Sequence of chain 1.B:
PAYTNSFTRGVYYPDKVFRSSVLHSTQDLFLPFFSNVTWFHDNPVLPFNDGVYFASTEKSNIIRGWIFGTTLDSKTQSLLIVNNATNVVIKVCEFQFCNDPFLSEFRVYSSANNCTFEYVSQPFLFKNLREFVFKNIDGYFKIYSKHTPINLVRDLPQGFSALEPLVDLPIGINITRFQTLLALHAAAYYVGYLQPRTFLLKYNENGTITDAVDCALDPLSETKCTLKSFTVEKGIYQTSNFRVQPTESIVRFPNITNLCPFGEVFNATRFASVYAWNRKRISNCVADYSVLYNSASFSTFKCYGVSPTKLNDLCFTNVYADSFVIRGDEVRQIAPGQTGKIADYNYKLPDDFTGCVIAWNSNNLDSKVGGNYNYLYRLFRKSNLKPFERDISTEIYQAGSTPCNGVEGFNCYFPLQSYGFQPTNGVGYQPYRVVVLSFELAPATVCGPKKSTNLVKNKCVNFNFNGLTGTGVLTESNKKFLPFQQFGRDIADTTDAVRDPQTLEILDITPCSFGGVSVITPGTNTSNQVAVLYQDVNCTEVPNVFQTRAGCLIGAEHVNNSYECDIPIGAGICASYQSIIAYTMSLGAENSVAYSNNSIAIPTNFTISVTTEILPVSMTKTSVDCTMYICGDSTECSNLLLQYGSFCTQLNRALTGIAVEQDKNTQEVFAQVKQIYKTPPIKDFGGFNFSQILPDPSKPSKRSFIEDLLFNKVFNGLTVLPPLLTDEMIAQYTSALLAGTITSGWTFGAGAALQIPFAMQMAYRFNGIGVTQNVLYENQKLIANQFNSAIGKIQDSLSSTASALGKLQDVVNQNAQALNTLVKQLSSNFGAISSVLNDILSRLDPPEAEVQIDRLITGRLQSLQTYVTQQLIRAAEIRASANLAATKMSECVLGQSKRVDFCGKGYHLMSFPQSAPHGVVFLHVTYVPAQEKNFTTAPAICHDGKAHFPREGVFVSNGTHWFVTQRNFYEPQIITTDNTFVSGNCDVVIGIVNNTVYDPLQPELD

Binding-site contacts:
Ligand atom C7 contacts residue ASN209 of chain 1.B at 3.1 Å.
Ligand atom C8 contacts residue ILE208 of chain 1.B at 3.9 Å (hydrophobic).
Ligand atom C5 contacts residue ASN209 of chain 1.B at 3.7 Å.
Ligand atom C2 contacts residue ASN209 of chain 1.B at 2.5 Å.
Ligand atom O5 contacts residue ASN209 of chain 1.B at 2.4 Å (h-bond).
Ligand atom C8 contacts residue ASN209 of chain 1.B at 3.9 Å.
Ligand atom C4 contacts residue ASN209 of chain 1.B at 4.2 Å.
Ligand atom C1 contacts residue ASN209 of chain 1.B at 1.4 Å.
Ligand atom C3 contacts residue ASN209 of chain 1.B at 3.8 Å.
Ligand atom N2 contacts residue ASN209 of chain 1.B at 2.9 Å (h-bond).
Ligand atom C8 contacts residue GLY207 of chain 1.B at 4.0 Å.
Ligand atom O7 contacts residue ASN209 of chain 1.B at 2.9 Å (h-bond).

The small molecule below binds the protein below.
Small molecule (SMILES): CC(=O)N[C@@H]1[C@@H](O)[C@H](O)[C@@H](CO)O[C@H]1O